Binding-site contacts:
Ligand atom C2 contacts residue SER96 of chain 2.A at 3.4 Å.
Ligand atom N contacts residue PRO97 of chain 2.A at 4.1 Å.
Ligand atom C2 contacts residue PRO97 of chain 2.A at 3.8 Å (hydrophobic).
Ligand atom N contacts residue ILE141 of chain 2.A at 3.9 Å.
Ligand atom C contacts residue PRO97 of chain 2.A at 4.0 Å (hydrophobic).
Ligand atom N contacts residue GLY142 of chain 2.A at 2.9 Å (h-bond).
Ligand atom N2 contacts residue VAL145 of chain 2.A at 3.9 Å.
Ligand atom C3 contacts residue PRO97 of chain 2.A at 4.1 Å (hydrophobic).
Ligand atom C contacts residue PRO152 of chain 2.A at 4.1 Å (hydrophobic).
Ligand atom C5 contacts residue LEU146 of chain 2.A at 3.6 Å (hydrophobic).
Ligand atom C contacts residue SER140 of chain 2.A at 3.8 Å.
Ligand atom C2 contacts residue LEU95 of chain 2.A at 3.7 Å (hydrophobic).
Ligand atom N contacts residue SER140 of chain 2.A at 3.2 Å (h-bond).
Ligand atom N2 contacts residue PRO97 of chain 2.A at 4.0 Å.
Ligand atom C1 contacts residue PRO97 of chain 2.A at 3.7 Å (hydrophobic).
Ligand atom C5 contacts residue VAL145 of chain 2.A at 4.1 Å (hydrophobic).
Ligand atom C contacts residue ILE141 of chain 2.A at 3.8 Å (hydrophobic).
Ligand atom C5 contacts residue PRO97 of chain 2.A at 3.6 Å (hydrophobic).
Ligand atom C3 contacts residue LEU95 of chain 2.A at 3.6 Å (hydrophobic).
Ligand atom C2 contacts residue PRO152 of chain 2.A at 3.7 Å (hydrophobic).
Ligand atom N2 contacts residue LEU146 of chain 2.A at 2.9 Å (h-bond).
Ligand atom N1 contacts residue GLY148 of chain 2.A at 3.6 Å.
Ligand atom O contacts residue SER140 of chain 2.A at 3.4 Å.
Ligand atom C1 contacts residue SER96 of chain 2.A at 4.0 Å.
Ligand atom C3 contacts residue GLY148 of chain 2.A at 4.0 Å.
Ligand atom C4 contacts residue LEU146 of chain 2.A at 3.9 Å (hydrophobic).
Ligand atom O contacts residue SER96 of chain 2.A at 3.9 Å.
Ligand atom C contacts residue SER96 of chain 2.A at 3.9 Å.
Ligand atom N contacts residue TYR144 of chain 2.A at 3.1 Å (h-bond).
Ligand atom N1 contacts residue LEU146 of chain 2.A at 3.0 Å (h-bond).
Ligand atom C3 contacts residue GLY149 of chain 2.A at 3.9 Å.
Ligand atom N2 contacts residue TYR144 of chain 2.A at 4.1 Å.
Ligand atom C contacts residue TYR144 of chain 2.A at 4.2 Å (hydrophobic).
Ligand atom C5 contacts residue TYR144 of chain 2.A at 3.4 Å (hydrophobic).
Ligand atom N1 contacts residue GLY149 of chain 2.A at 4.1 Å.
Ligand atom C4 contacts residue GLY148 of chain 2.A at 3.8 Å.
Ligand atom C1 contacts residue PRO152 of chain 2.A at 3.8 Å (hydrophobic).
Ligand atom O contacts residue ILE141 of chain 2.A at 2.9 Å (h-bond).
Ligand atom C3 contacts residue SER96 of chain 2.A at 3.9 Å.
Ligand atom O contacts residue PRO152 of chain 2.A at 3.9 Å.

A protein and the small-molecule ligand that binds it are described below.
Small molecule (SMILES): NC(=O)c1ccc(N)nc1

Sequence of chain 2.A:
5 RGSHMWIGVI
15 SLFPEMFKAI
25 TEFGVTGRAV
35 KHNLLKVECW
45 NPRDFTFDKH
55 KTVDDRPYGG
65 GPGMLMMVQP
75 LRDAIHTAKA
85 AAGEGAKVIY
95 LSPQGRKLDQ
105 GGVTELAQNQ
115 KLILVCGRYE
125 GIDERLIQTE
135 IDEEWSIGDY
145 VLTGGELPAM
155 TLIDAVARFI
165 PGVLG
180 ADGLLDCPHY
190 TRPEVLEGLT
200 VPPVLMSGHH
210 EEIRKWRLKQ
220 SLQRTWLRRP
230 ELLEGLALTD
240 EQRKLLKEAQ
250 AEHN